The protein below binds the small molecule below.
Small molecule (SMILES): CC(=O)N[C@@H]1[C@@H](O)[C@H](O)[C@@H](CO)O[C@H]1O

Sequence of chain 1.B:
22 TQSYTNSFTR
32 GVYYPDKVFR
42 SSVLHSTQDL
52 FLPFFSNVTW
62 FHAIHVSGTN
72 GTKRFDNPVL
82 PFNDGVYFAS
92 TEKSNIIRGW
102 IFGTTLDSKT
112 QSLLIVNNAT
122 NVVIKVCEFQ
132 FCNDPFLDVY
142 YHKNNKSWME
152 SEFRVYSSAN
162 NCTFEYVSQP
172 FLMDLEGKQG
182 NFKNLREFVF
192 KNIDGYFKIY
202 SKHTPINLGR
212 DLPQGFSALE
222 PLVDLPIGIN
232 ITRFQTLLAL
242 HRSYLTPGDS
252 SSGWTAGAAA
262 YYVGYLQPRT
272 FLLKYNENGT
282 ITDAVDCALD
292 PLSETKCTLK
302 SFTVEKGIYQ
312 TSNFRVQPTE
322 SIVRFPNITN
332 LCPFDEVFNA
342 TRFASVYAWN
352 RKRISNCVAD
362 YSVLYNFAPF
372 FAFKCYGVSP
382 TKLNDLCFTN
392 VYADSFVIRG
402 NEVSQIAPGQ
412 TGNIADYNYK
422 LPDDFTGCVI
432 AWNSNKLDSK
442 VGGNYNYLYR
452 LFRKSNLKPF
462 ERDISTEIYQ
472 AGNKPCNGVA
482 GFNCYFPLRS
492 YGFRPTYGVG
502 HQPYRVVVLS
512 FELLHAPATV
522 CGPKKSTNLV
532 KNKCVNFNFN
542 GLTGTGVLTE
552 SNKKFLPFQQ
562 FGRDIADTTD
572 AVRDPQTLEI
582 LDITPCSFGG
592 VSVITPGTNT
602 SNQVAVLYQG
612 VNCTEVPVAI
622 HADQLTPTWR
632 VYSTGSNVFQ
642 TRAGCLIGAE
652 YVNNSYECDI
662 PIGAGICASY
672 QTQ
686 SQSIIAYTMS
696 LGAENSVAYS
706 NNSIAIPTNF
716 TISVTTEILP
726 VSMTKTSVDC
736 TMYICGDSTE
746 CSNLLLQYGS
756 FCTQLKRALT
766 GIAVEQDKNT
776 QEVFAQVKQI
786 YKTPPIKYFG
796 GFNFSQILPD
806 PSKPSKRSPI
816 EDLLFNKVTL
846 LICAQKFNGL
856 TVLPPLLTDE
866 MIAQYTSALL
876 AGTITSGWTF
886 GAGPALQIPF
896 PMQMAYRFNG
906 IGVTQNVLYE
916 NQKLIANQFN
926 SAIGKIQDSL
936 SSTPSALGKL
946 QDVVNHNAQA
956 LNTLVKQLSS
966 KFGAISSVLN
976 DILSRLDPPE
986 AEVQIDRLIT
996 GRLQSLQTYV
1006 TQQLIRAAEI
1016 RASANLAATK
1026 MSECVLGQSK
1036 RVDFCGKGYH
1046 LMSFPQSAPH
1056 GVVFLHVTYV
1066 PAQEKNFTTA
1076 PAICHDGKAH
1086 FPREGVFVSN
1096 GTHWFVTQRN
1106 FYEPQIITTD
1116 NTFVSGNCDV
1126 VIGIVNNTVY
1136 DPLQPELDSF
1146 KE

Binding-site contacts:
Ligand atom C2 contacts residue ASN162 of chain 1.B at 2.4 Å.
Ligand atom N2 contacts residue ASN162 of chain 1.B at 2.9 Å (h-bond).
Ligand atom N2 contacts residue GLU129 of chain 1.B at 4.5 Å.
Ligand atom C3 contacts residue ASN162 of chain 1.B at 3.8 Å.
Ligand atom C1 contacts residue ASN162 of chain 1.B at 1.4 Å.
Ligand atom C4 contacts residue ASN162 of chain 1.B at 4.2 Å.
Ligand atom C5 contacts residue ASN162 of chain 1.B at 3.7 Å.
Ligand atom C8 contacts residue ASN161 of chain 1.B at 4.4 Å.
Ligand atom O7 contacts residue ASN162 of chain 1.B at 4.4 Å.
Ligand atom C8 contacts residue GLU129 of chain 1.B at 3.9 Å.
Ligand atom O5 contacts residue ASN162 of chain 1.B at 2.4 Å (h-bond).
Ligand atom C7 contacts residue ASN162 of chain 1.B at 3.9 Å.
Ligand atom N2 contacts residue ASN161 of chain 1.B at 4.5 Å.
Ligand atom C8 contacts residue SER109 of chain 1.B at 3.7 Å.